Binding-site contacts:
Ligand atom NAA contacts residue PHE167 of chain 1.A at 3.6 Å.
Ligand atom CAP contacts residue VAL81 of chain 1.A at 3.8 Å (hydrophobic).
Ligand atom CAE contacts residue TRP181 of chain 1.A at 3.7 Å (hydrophobic).
Ligand atom NAL contacts residue THR76 of chain 1.A at 3.5 Å (h-bond).
Ligand atom NAL contacts residue GLN384 of chain 1.A at 3.0 Å (h-bond).
Ligand atom CAG contacts residue THR228 of chain 1.A at 4.0 Å.
Ligand atom NAA contacts residue ALA166 of chain 1.A at 3.0 Å (h-bond).
Ligand atom NAM contacts residue GLN384 of chain 1.A at 3.4 Å (h-bond).
Ligand atom CAD contacts residue VAL77 of chain 1.A at 3.5 Å (hydrophobic).
Ligand atom NAM contacts residue SO41 of chain 1.C at 3.1 Å (h-bond).
Ligand atom OAI contacts residue VAL227 of chain 1.A at 3.2 Å.
Ligand atom CAN contacts residue SO41 of chain 1.C at 3.9 Å.
Ligand atom OAT contacts residue HEM1 of chain 1.B at 3.7 Å.
Ligand atom CAJ contacts residue VAL77 of chain 1.A at 3.9 Å (hydrophobic).
Ligand atom CAH contacts residue PHE167 of chain 1.A at 3.6 Å (hydrophobic).
Ligand atom CAR contacts residue SO41 of chain 1.C at 3.7 Å.
Ligand atom OAT contacts residue ASN84 of chain 1.A at 3.1 Å (h-bond).
Ligand atom CAE contacts residue ALA166 of chain 1.A at 3.4 Å (hydrophobic).
Ligand atom NAA contacts residue GLN384 of chain 1.A at 3.9 Å.
Ligand atom CAC contacts residue VAL77 of chain 1.A at 3.6 Å (hydrophobic).
Ligand atom CAG contacts residue VAL227 of chain 1.A at 3.7 Å (hydrophobic).
Ligand atom CAF contacts residue TRP181 of chain 1.A at 3.9 Å (hydrophobic).
Ligand atom CAD contacts residue ALA166 of chain 1.A at 3.7 Å (hydrophobic).
Ligand atom CAR contacts residue THR228 of chain 1.A at 3.8 Å.
Ligand atom CAK contacts residue GLN384 of chain 1.A at 3.8 Å.
Ligand atom NAA contacts residue THR76 of chain 1.A at 3.3 Å (h-bond).
Ligand atom CAD contacts residue THR76 of chain 1.A at 4.0 Å.
Ligand atom CAB contacts residue PHE167 of chain 1.A at 3.6 Å (hydrophobic).
Ligand atom CAC contacts residue PHE167 of chain 1.A at 3.8 Å (hydrophobic).
Ligand atom CAK contacts residue SO41 of chain 1.C at 3.8 Å.
Ligand atom CAK contacts residue PHE167 of chain 1.A at 3.7 Å (hydrophobic).
Ligand atom NAL contacts residue PHE167 of chain 1.A at 3.7 Å.
Ligand atom CAS contacts residue SO41 of chain 1.C at 3.9 Å.
Ligand atom CAF contacts residue ALA166 of chain 1.A at 4.0 Å (hydrophobic).
Ligand atom CAF contacts residue VAL227 of chain 1.A at 3.8 Å (hydrophobic).
Ligand atom CAQ contacts residue ASN84 of chain 1.A at 4.0 Å.
Ligand atom NAL contacts residue ALA166 of chain 1.A at 3.6 Å (h-bond).
Ligand atom CAB contacts residue VAL77 of chain 1.A at 3.6 Å (hydrophobic).
Ligand atom CAR contacts residue ALA232 of chain 1.A at 4.0 Å (hydrophobic).
Ligand atom CAJ contacts residue PHE167 of chain 1.A at 3.8 Å (hydrophobic).

This protein binds this small molecule.
Small molecule (SMILES): Nc1n[nH]c(-c2ccc(O)cc2)c1-c1ccc(O)cc1

Sequence of chain 1.A:
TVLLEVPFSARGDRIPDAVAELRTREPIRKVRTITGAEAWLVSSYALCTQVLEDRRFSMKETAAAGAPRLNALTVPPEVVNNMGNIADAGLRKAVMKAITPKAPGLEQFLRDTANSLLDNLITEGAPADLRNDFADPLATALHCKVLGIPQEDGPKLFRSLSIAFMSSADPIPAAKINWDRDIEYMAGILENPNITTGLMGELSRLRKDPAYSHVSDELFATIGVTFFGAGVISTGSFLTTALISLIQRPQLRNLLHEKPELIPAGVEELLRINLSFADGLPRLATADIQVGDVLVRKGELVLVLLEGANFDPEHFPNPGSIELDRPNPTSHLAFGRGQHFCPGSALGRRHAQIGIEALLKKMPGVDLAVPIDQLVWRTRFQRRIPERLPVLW